Binding-site contacts:
Ligand atom O12 contacts residue ASN124 of chain 1.E at 2.7 Å (h-bond).
Ligand atom C04 contacts residue ILE90 of chain 1.E at 3.9 Å (hydrophobic).
Ligand atom O08 contacts residue TYR223 of chain 1.D at 3.9 Å.
Ligand atom C06 contacts residue ASN124 of chain 1.E at 3.8 Å.
Ligand atom C01 contacts residue GLU158 of chain 1.E at 3.7 Å.
Ligand atom C01 contacts residue ZN1 of chain 1.T at 3.8 Å.
Ligand atom C10 contacts residue ASN124 of chain 1.E at 3.8 Å.
Ligand atom O09 contacts residue TYR288 of chain 1.D at 3.0 Å.
Ligand atom C03 contacts residue ILE159 of chain 1.E at 4.0 Å (hydrophobic).
Ligand atom O08 contacts residue GLY395 of chain 1.E at 3.7 Å.
Ligand atom C02 contacts residue ILE159 of chain 1.E at 4.0 Å (hydrophobic).
Ligand atom O12 contacts residue ZN1 of chain 1.T at 3.1 Å.
Ligand atom O14 contacts residue GLU196 of chain 1.E at 3.9 Å.
Ligand atom O14 contacts residue ZN1 of chain 1.T at 2.5 Å.
Ligand atom O12 contacts residue GLU196 of chain 1.E at 3.7 Å.
Ligand atom C02 contacts residue ASP160 of chain 1.E at 3.6 Å.
Ligand atom N07 contacts residue ILE90 of chain 1.E at 3.7 Å.
Ligand atom O11 contacts residue ARG373 of chain 1.E at 3.1 Å (salt-bridge).
Ligand atom C04 contacts residue TYR223 of chain 1.D at 3.8 Å (hydrophobic).
Ligand atom N13 contacts residue GLU158 of chain 1.E at 3.2 Å (salt-bridge).
Ligand atom C10 contacts residue ARG373 of chain 1.E at 3.6 Å.
Ligand atom O14 contacts residue ASN124 of chain 1.E at 3.2 Å (h-bond).
Ligand atom N13 contacts residue TRP372 of chain 1.E at 3.2 Å (h-bond).
Ligand atom O09 contacts residue TYR223 of chain 1.D at 3.0 Å.
Ligand atom C02 contacts residue TYR223 of chain 1.D at 3.8 Å (hydrophobic).
Ligand atom C05 contacts residue ASN124 of chain 1.E at 3.8 Å.
Ligand atom C06 contacts residue TYR223 of chain 1.D at 3.6 Å (hydrophobic).
Ligand atom O11 contacts residue MET371 of chain 1.E at 3.2 Å (h-bond).
Ligand atom O14 contacts residue GLU158 of chain 1.E at 2.8 Å (salt-bridge).
Ligand atom O12 contacts residue ARG373 of chain 1.E at 3.7 Å.
Ligand atom O08 contacts residue ILE90 of chain 1.E at 3.1 Å.
Ligand atom O14 contacts residue HIS86 of chain 1.E at 3.5 Å (h-bond).
Ligand atom N13 contacts residue TYR223 of chain 1.D at 3.3 Å (h-bond).
Ligand atom C03 contacts residue TYR223 of chain 1.D at 3.9 Å (hydrophobic).
Ligand atom C05 contacts residue TYR223 of chain 1.D at 3.5 Å (hydrophobic).
Ligand atom C01 contacts residue ASN124 of chain 1.E at 3.9 Å.
Ligand atom C02 contacts residue GLU158 of chain 1.E at 4.0 Å.
Ligand atom C10 contacts residue ZN1 of chain 1.T at 3.7 Å.
Ligand atom C01 contacts residue TYR223 of chain 1.D at 3.9 Å (hydrophobic).
Ligand atom N07 contacts residue TYR223 of chain 1.D at 3.5 Å.

Sequence of chain 1.E:
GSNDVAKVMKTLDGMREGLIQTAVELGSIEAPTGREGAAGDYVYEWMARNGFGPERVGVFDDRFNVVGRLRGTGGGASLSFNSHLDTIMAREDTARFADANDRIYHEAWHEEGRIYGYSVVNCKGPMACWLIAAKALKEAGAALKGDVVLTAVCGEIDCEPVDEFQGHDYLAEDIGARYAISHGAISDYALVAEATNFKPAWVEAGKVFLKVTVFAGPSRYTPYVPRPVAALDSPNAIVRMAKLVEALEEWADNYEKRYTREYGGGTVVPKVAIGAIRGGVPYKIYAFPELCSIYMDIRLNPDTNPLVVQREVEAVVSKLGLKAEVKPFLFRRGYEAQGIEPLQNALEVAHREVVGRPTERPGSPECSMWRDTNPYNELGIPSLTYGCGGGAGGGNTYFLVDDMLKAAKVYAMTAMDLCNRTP

Sequence of chain 1.D:
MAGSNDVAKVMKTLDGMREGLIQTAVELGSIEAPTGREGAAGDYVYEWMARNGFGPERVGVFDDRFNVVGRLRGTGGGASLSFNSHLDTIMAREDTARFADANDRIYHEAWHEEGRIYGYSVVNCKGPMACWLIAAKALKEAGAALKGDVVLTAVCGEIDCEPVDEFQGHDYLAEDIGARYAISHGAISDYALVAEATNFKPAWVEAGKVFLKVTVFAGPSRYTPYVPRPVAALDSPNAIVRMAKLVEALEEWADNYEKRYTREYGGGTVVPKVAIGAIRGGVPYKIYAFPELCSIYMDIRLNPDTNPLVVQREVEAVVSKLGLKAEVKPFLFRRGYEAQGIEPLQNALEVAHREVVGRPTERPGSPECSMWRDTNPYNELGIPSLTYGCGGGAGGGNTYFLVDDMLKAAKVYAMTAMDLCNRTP

This small molecule binds to this protein.
Small molecule (SMILES): N[C@@]1(O)CC=C([N+](=O)[O-])C=C1C(=O)O